Sequence of chain 1.C:
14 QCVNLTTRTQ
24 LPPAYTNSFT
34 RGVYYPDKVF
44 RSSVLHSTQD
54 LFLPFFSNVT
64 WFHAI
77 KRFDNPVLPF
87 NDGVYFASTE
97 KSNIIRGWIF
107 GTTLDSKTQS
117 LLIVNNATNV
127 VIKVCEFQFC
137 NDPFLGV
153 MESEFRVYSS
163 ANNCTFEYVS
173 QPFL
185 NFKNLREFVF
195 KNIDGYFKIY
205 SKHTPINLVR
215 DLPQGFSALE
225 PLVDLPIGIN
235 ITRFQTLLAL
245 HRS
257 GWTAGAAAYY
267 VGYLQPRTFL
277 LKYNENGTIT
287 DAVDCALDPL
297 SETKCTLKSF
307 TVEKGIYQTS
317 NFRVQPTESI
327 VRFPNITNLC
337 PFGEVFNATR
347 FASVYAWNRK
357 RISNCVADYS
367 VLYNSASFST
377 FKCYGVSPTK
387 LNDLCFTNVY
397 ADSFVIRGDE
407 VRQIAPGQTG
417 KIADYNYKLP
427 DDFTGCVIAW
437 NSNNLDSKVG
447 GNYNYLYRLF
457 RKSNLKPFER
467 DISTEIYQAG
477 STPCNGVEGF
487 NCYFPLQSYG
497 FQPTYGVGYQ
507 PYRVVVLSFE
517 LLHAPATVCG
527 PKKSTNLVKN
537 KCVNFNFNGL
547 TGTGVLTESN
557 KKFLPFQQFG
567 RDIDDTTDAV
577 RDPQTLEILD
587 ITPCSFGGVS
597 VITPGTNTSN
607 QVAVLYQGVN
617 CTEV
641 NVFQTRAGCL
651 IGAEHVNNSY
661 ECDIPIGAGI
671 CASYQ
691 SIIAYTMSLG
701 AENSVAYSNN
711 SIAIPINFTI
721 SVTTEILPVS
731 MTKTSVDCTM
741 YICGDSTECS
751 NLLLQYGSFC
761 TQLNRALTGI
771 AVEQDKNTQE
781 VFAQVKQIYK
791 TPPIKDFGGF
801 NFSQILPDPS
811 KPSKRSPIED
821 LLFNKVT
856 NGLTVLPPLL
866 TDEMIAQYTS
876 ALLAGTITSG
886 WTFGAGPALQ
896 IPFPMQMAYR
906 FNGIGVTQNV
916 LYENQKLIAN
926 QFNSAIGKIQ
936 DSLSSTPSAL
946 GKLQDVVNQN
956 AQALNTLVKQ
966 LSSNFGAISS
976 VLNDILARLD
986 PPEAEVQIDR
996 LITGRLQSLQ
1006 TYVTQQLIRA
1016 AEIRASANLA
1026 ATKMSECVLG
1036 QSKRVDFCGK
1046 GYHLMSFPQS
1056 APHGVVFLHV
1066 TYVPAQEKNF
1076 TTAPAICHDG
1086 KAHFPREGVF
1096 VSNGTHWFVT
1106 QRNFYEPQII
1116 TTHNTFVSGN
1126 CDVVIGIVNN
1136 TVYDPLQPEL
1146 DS

Binding-site contacts:
Ligand atom C3 contacts residue ASN343 of chain 1.C at 3.8 Å.
Ligand atom C5 contacts residue ASN343 of chain 1.C at 3.7 Å.
Ligand atom C1 contacts residue ASN343 of chain 1.C at 1.4 Å.
Ligand atom N2 contacts residue ASN343 of chain 1.C at 2.9 Å (h-bond).
Ligand atom O7 contacts residue ASN343 of chain 1.C at 3.1 Å (h-bond).
Ligand atom C7 contacts residue ASN343 of chain 1.C at 3.2 Å.
Ligand atom C4 contacts residue ASN343 of chain 1.C at 4.2 Å.
Ligand atom C2 contacts residue ASN343 of chain 1.C at 2.5 Å.
Ligand atom O5 contacts residue ASN343 of chain 1.C at 2.4 Å (h-bond).
Ligand atom C8 contacts residue ASN343 of chain 1.C at 4.4 Å.

The small molecule below binds the protein below.
Small molecule (SMILES): CC(=O)N[C@@H]1[C@@H](O)[C@H](O)[C@@H](CO)O[C@H]1O